Sequence of chain 1.A:
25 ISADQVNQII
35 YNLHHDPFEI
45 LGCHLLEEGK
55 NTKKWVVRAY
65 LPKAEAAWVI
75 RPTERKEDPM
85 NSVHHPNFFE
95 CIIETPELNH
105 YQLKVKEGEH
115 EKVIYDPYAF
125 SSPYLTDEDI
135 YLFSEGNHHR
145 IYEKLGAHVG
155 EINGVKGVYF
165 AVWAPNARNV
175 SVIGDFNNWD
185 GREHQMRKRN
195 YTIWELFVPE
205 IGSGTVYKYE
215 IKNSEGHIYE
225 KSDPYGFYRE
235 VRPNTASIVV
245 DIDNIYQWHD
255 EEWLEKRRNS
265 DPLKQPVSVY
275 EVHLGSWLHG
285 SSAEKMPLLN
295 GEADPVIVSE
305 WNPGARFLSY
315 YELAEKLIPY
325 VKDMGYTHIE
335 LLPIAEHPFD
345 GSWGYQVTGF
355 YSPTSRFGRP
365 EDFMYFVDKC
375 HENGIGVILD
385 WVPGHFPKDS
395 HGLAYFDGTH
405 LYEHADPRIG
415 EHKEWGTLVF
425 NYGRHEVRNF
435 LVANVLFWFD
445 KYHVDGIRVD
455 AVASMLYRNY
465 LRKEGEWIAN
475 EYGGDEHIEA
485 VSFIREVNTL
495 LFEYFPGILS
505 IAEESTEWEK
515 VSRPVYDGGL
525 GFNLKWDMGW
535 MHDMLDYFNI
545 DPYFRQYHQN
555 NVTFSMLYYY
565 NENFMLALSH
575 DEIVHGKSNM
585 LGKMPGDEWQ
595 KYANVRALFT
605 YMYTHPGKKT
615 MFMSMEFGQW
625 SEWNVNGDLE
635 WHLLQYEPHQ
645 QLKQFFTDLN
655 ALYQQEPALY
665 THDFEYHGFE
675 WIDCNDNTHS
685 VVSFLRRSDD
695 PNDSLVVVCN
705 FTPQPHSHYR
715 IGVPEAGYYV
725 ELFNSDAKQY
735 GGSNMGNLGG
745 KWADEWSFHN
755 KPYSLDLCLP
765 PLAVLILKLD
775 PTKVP

Binding-site contacts:
Ligand atom C3 contacts residue LEU742 of chain 1.A at 3.9 Å (hydrophobic).
Ligand atom O3 contacts residue ASN738 of chain 1.A at 3.6 Å (h-bond).
Ligand atom O5 contacts residue ASN728 of chain 1.A at 3.4 Å.
Ligand atom O3 contacts residue GLU725 of chain 1.A at 2.4 Å (salt-bridge).
Ligand atom O3 contacts residue SER711 of chain 1.A at 3.8 Å.
Ligand atom O6 contacts residue ASN738 of chain 1.A at 2.5 Å (h-bond).
Ligand atom C1 contacts residue CYS762 of chain 1.A at 3.8 Å (hydrophobic).
Ligand atom O5 contacts residue ASN738 of chain 1.A at 3.3 Å (h-bond).
Ligand atom O2 contacts residue GLY743 of chain 1.A at 3.6 Å.
Ligand atom O2 contacts residue ASN741 of chain 1.A at 3.5 Å (h-bond).
Ligand atom C6 contacts residue TYR734 of chain 1.A at 3.6 Å (hydrophobic).
Ligand atom C6 contacts residue GLY740 of chain 1.A at 3.1 Å.
Ligand atom O2 contacts residue GLU725 of chain 1.A at 3.7 Å.
Ligand atom C5 contacts residue LEU742 of chain 1.A at 3.7 Å (hydrophobic).
Ligand atom C6 contacts residue ASN738 of chain 1.A at 3.8 Å.
Ligand atom O6 contacts residue GLY740 of chain 1.A at 2.9 Å (h-bond).
Ligand atom O2 contacts residue GLY740 of chain 1.A at 3.2 Å.
Ligand atom O5 contacts residue GLY740 of chain 1.A at 3.8 Å.
Ligand atom O3 contacts residue GLY740 of chain 1.A at 3.9 Å.
Ligand atom C2 contacts residue SER711 of chain 1.A at 3.4 Å.
Ligand atom C1 contacts residue GLU725 of chain 1.A at 3.9 Å.
Ligand atom O6 contacts residue ASN728 of chain 1.A at 2.9 Å (h-bond).
Ligand atom O6 contacts residue PHE727 of chain 1.A at 3.2 Å.
Ligand atom O6 contacts residue ALA731 of chain 1.A at 3.4 Å.
Ligand atom O6 contacts residue TYR734 of chain 1.A at 3.6 Å.
Ligand atom O2 contacts residue LEU742 of chain 1.A at 3.0 Å (h-bond).
Ligand atom O3 contacts residue HIS712 of chain 1.A at 3.5 Å (h-bond).
Ligand atom C3 contacts residue ASN728 of chain 1.A at 3.9 Å.
Ligand atom C6 contacts residue ALA731 of chain 1.A at 3.5 Å (hydrophobic).
Ligand atom C6 contacts residue LEU742 of chain 1.A at 3.3 Å (hydrophobic).
Ligand atom O6 contacts residue ASN741 of chain 1.A at 3.7 Å.
Ligand atom O3 contacts residue ASN741 of chain 1.A at 3.8 Å.
Ligand atom O6 contacts residue CYS762 of chain 1.A at 3.8 Å.
Ligand atom O3 contacts residue ASN728 of chain 1.A at 3.0 Å (h-bond).
Ligand atom O6 contacts residue LEU742 of chain 1.A at 3.8 Å.
Ligand atom O4 contacts residue LEU742 of chain 1.A at 3.5 Å.
Ligand atom O2 contacts residue SER711 of chain 1.A at 2.4 Å (h-bond).
Ligand atom C2 contacts residue GLU725 of chain 1.A at 3.4 Å.
Ligand atom C3 contacts residue GLU725 of chain 1.A at 3.4 Å.
Ligand atom C6 contacts residue ASN728 of chain 1.A at 3.7 Å.

The small molecule below binds the protein below.
Small molecule (SMILES): OC[C@H]1O[C@H](O[C@H]2[C@H](O)[C@@H](O)[C@@H](O[C@H]3[C@H](O)[C@@H](O)[C@@H](O[C@H]4[C@H](O)[C@@H](O)[C@@H](O[C@H]5[C@H](O)[C@@H](O)[C@@H](O[C@H]6[C@H](O)[C@@H](O)[C@@H](O[C@H]7[C@H](O)[C@@H](O)[C@@H](O)O[C@@H]7CO)O[C@@H]6CO)O[C@@H]5CO)O[C@@H]4CO)O[C@@H]3CO)O[C@@H]2CO)[C@H](O)[C@@H](O)[C@@H]1O